A small-molecule ligand and the protein it binds are described below.
Small molecule (SMILES): [NH3+]NC(=O)CCc1nn[nH]n1

Sequence of chain 1.A:
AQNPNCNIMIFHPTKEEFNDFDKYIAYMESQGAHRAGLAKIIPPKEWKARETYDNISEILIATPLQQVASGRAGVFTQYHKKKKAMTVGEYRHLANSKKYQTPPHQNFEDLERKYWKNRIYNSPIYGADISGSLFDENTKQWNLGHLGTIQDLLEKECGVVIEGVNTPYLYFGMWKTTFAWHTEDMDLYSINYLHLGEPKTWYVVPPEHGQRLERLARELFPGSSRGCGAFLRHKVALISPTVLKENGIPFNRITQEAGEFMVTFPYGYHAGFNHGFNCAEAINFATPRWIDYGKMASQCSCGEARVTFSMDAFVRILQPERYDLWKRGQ

Binding-site contacts:
Ligand atom NAJ contacts residue SER200 of chain 1.A at 3.8 Å.
Ligand atom NAK contacts residue ASN202 of chain 1.A at 3.6 Å.
Ligand atom NAK contacts residue SER200 of chain 1.A at 3.0 Å (h-bond).
Ligand atom NAJ contacts residue ASN202 of chain 1.A at 2.8 Å (h-bond).
Ligand atom NAK contacts residue HIS192 of chain 1.A at 4.1 Å.
Ligand atom NAJ contacts residue NI1 of chain 1.M at 2.8 Å (h-bond).
Ligand atom CAE contacts residue TYR136 of chain 1.A at 3.8 Å (hydrophobic).
Ligand atom NAK contacts residue HIS280 of chain 1.A at 3.1 Å (h-bond).
Ligand atom OAI contacts residue HIS192 of chain 1.A at 2.9 Å (h-bond).
Ligand atom NAC contacts residue PHE189 of chain 1.A at 3.9 Å.
Ligand atom OAI contacts residue HIS280 of chain 1.A at 3.0 Å (h-bond).
Ligand atom NAC contacts residue TYR136 of chain 1.A at 2.7 Å (h-bond).
Ligand atom CAH contacts residue TRP212 of chain 1.A at 4.2 Å (hydrophobic).
Ligand atom NAJ contacts residue GLU194 of chain 1.A at 4.1 Å.
Ligand atom NAA contacts residue PHE189 of chain 1.A at 4.1 Å.
Ligand atom CAH contacts residue NI1 of chain 1.M at 2.8 Å.
Ligand atom CAE contacts residue TYR181 of chain 1.A at 4.0 Å (hydrophobic).
Ligand atom CAG contacts residue ASN202 of chain 1.A at 3.7 Å.
Ligand atom NAK contacts residue GLU194 of chain 1.A at 2.9 Å (salt-bridge).
Ligand atom NAK contacts residue NI1 of chain 1.M at 2.1 Å (h-bond).
Ligand atom NAA contacts residue TYR181 of chain 1.A at 3.9 Å.
Ligand atom OAI contacts residue GLU194 of chain 1.A at 4.0 Å.
Ligand atom CAG contacts residue TRP212 of chain 1.A at 3.9 Å (hydrophobic).
Ligand atom NAB contacts residue LYS210 of chain 1.A at 2.8 Å (salt-bridge).
Ligand atom OAI contacts residue PHE189 of chain 1.A at 3.9 Å.
Ligand atom NAD contacts residue LYS210 of chain 1.A at 3.6 Å.
Ligand atom NAJ contacts residue HIS280 of chain 1.A at 3.7 Å.
Ligand atom OAI contacts residue NI1 of chain 1.M at 2.0 Å (h-bond).
Ligand atom CAH contacts residue ASN202 of chain 1.A at 3.7 Å.
Ligand atom CAF contacts residue PHE189 of chain 1.A at 4.1 Å (hydrophobic).
Ligand atom NAB contacts residue TYR181 of chain 1.A at 4.0 Å.
Ligand atom NAA contacts residue LYS210 of chain 1.A at 3.7 Å.
Ligand atom CAE contacts residue PHE189 of chain 1.A at 3.9 Å (hydrophobic).
Ligand atom CAH contacts residue HIS280 of chain 1.A at 3.6 Å.
Ligand atom CAH contacts residue HIS192 of chain 1.A at 4.1 Å.
Ligand atom NAA contacts residue TYR136 of chain 1.A at 3.5 Å.
Ligand atom CAG contacts residue PHE189 of chain 1.A at 4.0 Å (hydrophobic).
Ligand atom NAC contacts residue TYR181 of chain 1.A at 3.7 Å.
Ligand atom CAF contacts residue TYR136 of chain 1.A at 4.2 Å (hydrophobic).
Ligand atom NAJ contacts residue TRP212 of chain 1.A at 4.1 Å.